Sequence of chain 1.A:
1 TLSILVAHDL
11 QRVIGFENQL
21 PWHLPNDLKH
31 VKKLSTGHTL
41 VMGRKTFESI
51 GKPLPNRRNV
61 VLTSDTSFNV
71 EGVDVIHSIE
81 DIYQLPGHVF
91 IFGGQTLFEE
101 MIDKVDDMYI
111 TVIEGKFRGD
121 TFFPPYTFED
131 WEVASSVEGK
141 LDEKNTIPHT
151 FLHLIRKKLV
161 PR

A small-molecule ligand and the protein it binds are described below.
Small molecule (SMILES): COc1cc2c(cc1OC)[C@H](C1CC1)N(C(=O)/C=C/c1cc(Cc3cnc(N)nc3N)cc(OC)c1OC)N=C2

Binding-site contacts:
Ligand atom C06 contacts residue OWM1 of chain 1.C at 0.0 Å.
Ligand atom C22 contacts residue OWM1 of chain 1.C at 0.0 Å.
Ligand atom C24 contacts residue OWM1 of chain 1.C at 0.0 Å.
Ligand atom C15 contacts residue OWM1 of chain 1.C at 0.0 Å.
Ligand atom C28 contacts residue OWM1 of chain 1.C at 2.6 Å.
Ligand atom C30 contacts residue OWM1 of chain 1.C at 0.0 Å.
Ligand atom N01 contacts residue OWM1 of chain 1.C at 0.0 Å (h-bond).
Ligand atom C36 contacts residue OWM1 of chain 1.C at 0.0 Å.
Ligand atom N07 contacts residue OWM1 of chain 1.C at 0.0 Å (h-bond).
Ligand atom N01 contacts residue LEU5 of chain 1.A at 2.7 Å (h-bond).
Ligand atom N21 contacts residue OWM1 of chain 1.C at 0.0 Å (h-bond).
Ligand atom O34 contacts residue OWM1 of chain 1.C at 0.0 Å (h-bond).
Ligand atom C17 contacts residue OWM1 of chain 1.C at 0.0 Å.
Ligand atom O37 contacts residue OWM1 of chain 1.C at 0.0 Å (h-bond).
Ligand atom O31 contacts residue OWM1 of chain 1.C at 0.0 Å (h-bond).
Ligand atom C02 contacts residue OWM1 of chain 1.C at 0.0 Å.
Ligand atom C10 contacts residue OWM1 of chain 1.C at 0.0 Å.
Ligand atom C33 contacts residue OWM1 of chain 1.C at 0.0 Å.
Ligand atom C03 contacts residue OWM1 of chain 1.C at 0.0 Å.
Ligand atom C12 contacts residue OWM1 of chain 1.C at 0.0 Å.
Ligand atom C38 contacts residue OWM1 of chain 1.C at 0.0 Å.
Ligand atom C23 contacts residue OWM1 of chain 1.C at 0.0 Å.
Ligand atom C40 contacts residue OWM1 of chain 1.C at 0.0 Å.
Ligand atom N05 contacts residue OWM1 of chain 1.C at 0.0 Å (h-bond).
Ligand atom C16 contacts residue OWM1 of chain 1.C at 0.0 Å.
Ligand atom C35 contacts residue OWM1 of chain 1.C at 0.0 Å.
Ligand atom C25 contacts residue OWM1 of chain 1.C at 0.0 Å.
Ligand atom C04 contacts residue OWM1 of chain 1.C at 0.0 Å.
Ligand atom O39 contacts residue OWM1 of chain 1.C at 0.0 Å (h-bond).
Ligand atom N08 contacts residue OWM1 of chain 1.C at 0.0 Å (h-bond).
Ligand atom C32 contacts residue OWM1 of chain 1.C at 0.0 Å.
Ligand atom C19 contacts residue OWM1 of chain 1.C at 0.0 Å.
Ligand atom O13 contacts residue OWM1 of chain 1.C at 0.0 Å (h-bond).
Ligand atom C09 contacts residue OWM1 of chain 1.C at 0.0 Å.
Ligand atom C11 contacts residue OWM1 of chain 1.C at 0.0 Å.
Ligand atom C14 contacts residue OWM1 of chain 1.C at 0.0 Å.
Ligand atom C26 contacts residue OWM1 of chain 1.C at 1.6 Å.
Ligand atom N20 contacts residue OWM1 of chain 1.C at 0.0 Å (h-bond).
Ligand atom C18 contacts residue OWM1 of chain 1.C at 0.0 Å.
Ligand atom C29 contacts residue OWM1 of chain 1.C at 0.0 Å.